The protein below binds the small molecule below.
Small molecule (SMILES): Nc1ncnc2c1ncn2[C@H]1C[C@H](O)[C@@H](CO[P](=O)(O)O[P](=O)(O)OP(=O)(O)O)O1

Binding-site contacts:
Ligand atom O2A contacts residue LYS26 of chain 1.B at 3.2 Å (salt-bridge).
Ligand atom O2B contacts residue LYS14 of chain 1.B at 3.2 Å (salt-bridge).
Ligand atom O4' contacts residue VAL71 of chain 1.B at 3.3 Å.
Ligand atom O2G contacts residue MG1 of chain 1.M at 2.2 Å.
Ligand atom O1A contacts residue DTP1 of chain 1.L at 3.0 Å (h-bond).
Ligand atom C4 contacts residue ILE12 of chain 1.B at 3.6 Å (hydrophobic).
Ligand atom PB contacts residue MG1 of chain 1.M at 3.6 Å.
Ligand atom O2G contacts residue DTP1 of chain 1.L at 3.4 Å (h-bond).
Ligand atom C4 contacts residue LYS26 of chain 1.B at 3.8 Å.
Ligand atom C2 contacts residue VAL23 of chain 1.B at 3.1 Å (hydrophobic).
Ligand atom C8 contacts residue VAL71 of chain 1.B at 3.8 Å (hydrophobic).
Ligand atom C3' contacts residue GLN75 of chain 1.B at 3.5 Å.
Ligand atom O3B contacts residue LYS14 of chain 1.B at 3.8 Å.
Ligand atom C2' contacts residue LYS26 of chain 1.B at 3.7 Å.
Ligand atom C5 contacts residue LYS26 of chain 1.B at 3.6 Å.
Ligand atom C2 contacts residue PHE22 of chain 1.B at 3.7 Å (hydrophobic).
Ligand atom N7 contacts residue LYS26 of chain 1.B at 3.4 Å.
Ligand atom N6 contacts residue PRO21 of chain 1.B at 3.1 Å (h-bond).
Ligand atom N7 contacts residue LYS14 of chain 1.B at 2.9 Å (salt-bridge).
Ligand atom C4' contacts residue GLN75 of chain 1.B at 3.6 Å.
Ligand atom N1 contacts residue PHE22 of chain 1.B at 3.6 Å.
Ligand atom O3G contacts residue LYS26 of chain 1.B at 3.4 Å (salt-bridge).
Ligand atom PA contacts residue MG1 of chain 1.M at 3.7 Å.
Ligand atom O1B contacts residue DTP1 of chain 1.L at 3.3 Å (h-bond).
Ligand atom O2B contacts residue ARG15 of chain 1.B at 3.7 Å.
Ligand atom O3' contacts residue TYR94 of chain 1.B at 3.6 Å.
Ligand atom O3' contacts residue VAL74 of chain 1.B at 3.5 Å.
Ligand atom N3 contacts residue ILE27 of chain 1.B at 3.6 Å.
Ligand atom N6 contacts residue ILE12 of chain 1.B at 3.5 Å.
Ligand atom O3' contacts residue GLN75 of chain 1.B at 2.7 Å (h-bond).
Ligand atom O1B contacts residue MG1 of chain 1.M at 2.5 Å.
Ligand atom PB contacts residue ARG15 of chain 1.B at 3.8 Å.
Ligand atom C5' contacts residue DTP1 of chain 1.L at 3.7 Å.
Ligand atom PG contacts residue MG1 of chain 1.M at 3.6 Å.
Ligand atom O1A contacts residue MG1 of chain 1.M at 2.4 Å.
Ligand atom C6 contacts residue ILE12 of chain 1.B at 3.6 Å (hydrophobic).
Ligand atom N1 contacts residue VAL23 of chain 1.B at 2.9 Å (h-bond).
Ligand atom C8 contacts residue LYS14 of chain 1.B at 3.5 Å.
Ligand atom N3 contacts residue ILE12 of chain 1.B at 3.5 Å.
Ligand atom O1B contacts residue ARG15 of chain 1.B at 2.8 Å (salt-bridge).

Sequence of chain 1.B:
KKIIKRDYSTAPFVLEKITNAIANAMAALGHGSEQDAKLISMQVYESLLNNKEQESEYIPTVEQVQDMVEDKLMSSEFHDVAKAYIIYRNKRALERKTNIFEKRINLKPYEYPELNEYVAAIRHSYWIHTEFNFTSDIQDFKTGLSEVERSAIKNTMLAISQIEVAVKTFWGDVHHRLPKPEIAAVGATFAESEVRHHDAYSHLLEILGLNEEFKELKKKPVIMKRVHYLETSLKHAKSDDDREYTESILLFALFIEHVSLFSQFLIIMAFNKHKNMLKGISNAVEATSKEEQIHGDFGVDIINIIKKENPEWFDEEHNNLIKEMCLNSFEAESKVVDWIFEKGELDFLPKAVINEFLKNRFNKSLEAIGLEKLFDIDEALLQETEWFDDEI